Sequence of chain 1.P:
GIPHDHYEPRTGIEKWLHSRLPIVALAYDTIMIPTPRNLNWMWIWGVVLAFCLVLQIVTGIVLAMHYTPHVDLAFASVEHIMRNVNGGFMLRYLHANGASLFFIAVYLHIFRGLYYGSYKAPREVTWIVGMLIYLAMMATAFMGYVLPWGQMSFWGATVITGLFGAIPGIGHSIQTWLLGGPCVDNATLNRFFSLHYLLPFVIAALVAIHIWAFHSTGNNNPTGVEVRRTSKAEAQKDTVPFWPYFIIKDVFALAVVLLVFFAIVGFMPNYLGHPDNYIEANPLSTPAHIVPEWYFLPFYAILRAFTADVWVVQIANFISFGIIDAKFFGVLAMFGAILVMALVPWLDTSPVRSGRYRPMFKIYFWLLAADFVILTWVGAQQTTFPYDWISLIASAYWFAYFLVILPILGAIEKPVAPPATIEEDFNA

Binding-site contacts:
Ligand atom C5M contacts residue CYS151 of chain 1.O at 3.6 Å (hydrophobic).
Ligand atom C21 contacts residue LEU197 of chain 1.P at 3.6 Å (hydrophobic).
Ligand atom C4 contacts residue TYR302 of chain 1.P at 3.6 Å (hydrophobic).
Ligand atom C7M contacts residue MET154 of chain 1.P at 3.7 Å (hydrophobic).
Ligand atom C20 contacts residue MET145 of chain 1.P at 3.6 Å (hydrophobic).
Ligand atom O14 contacts residue MET140 of chain 1.P at 3.7 Å.
Ligand atom C8 contacts residue PRO294 of chain 1.P at 3.6 Å (hydrophobic).
Ligand atom C7 contacts residue GLY158 of chain 1.P at 3.6 Å.
Ligand atom C5M contacts residue TYR302 of chain 1.P at 3.6 Å (hydrophobic).
Ligand atom C7M contacts residue VAL293 of chain 1.P at 3.7 Å (hydrophobic).
Ligand atom C24 contacts residue PHE144 of chain 1.P at 3.8 Å (hydrophobic).
Ligand atom C22 contacts residue PHE301 of chain 1.P at 3.7 Å (hydrophobic).
Ligand atom O5 contacts residue HIS152 of chain 1.O at 3.7 Å.
Ligand atom O8 contacts residue PRO294 of chain 1.P at 3.6 Å.
Ligand atom C5 contacts residue VAL161 of chain 1.P at 3.7 Å (hydrophobic).
Ligand atom C25 contacts residue LEU137 of chain 1.P at 3.7 Å (hydrophobic).
Ligand atom O8 contacts residue ILE162 of chain 1.P at 3.7 Å.
Ligand atom O7 contacts residue GLU295 of chain 1.P at 3.7 Å.
Ligand atom C18 contacts residue PHE144 of chain 1.P at 3.7 Å (hydrophobic).
Ligand atom C26 contacts residue PHE166 of chain 1.P at 3.8 Å (hydrophobic).
Ligand atom C6 contacts residue GLY158 of chain 1.P at 3.7 Å.
Ligand atom C23 contacts residue MET140 of chain 1.P at 3.8 Å (hydrophobic).
Ligand atom O8 contacts residue PHE298 of chain 1.P at 3.6 Å.
Ligand atom C4 contacts residue VAL161 of chain 1.P at 3.5 Å (hydrophobic).
Ligand atom C25 contacts residue MET140 of chain 1.P at 3.6 Å (hydrophobic).
Ligand atom C4 contacts residue HIS152 of chain 1.O at 3.8 Å.
Ligand atom O4 contacts residue TYR302 of chain 1.P at 3.5 Å.
Ligand atom O7 contacts residue GLY158 of chain 1.P at 3.4 Å.
Ligand atom O4 contacts residue HIS152 of chain 1.O at 2.6 Å (h-bond).
Ligand atom C23 contacts residue ILE340 of chain 1.P at 3.5 Å (hydrophobic).
Ligand atom C21 contacts residue MET145 of chain 1.P at 3.7 Å (hydrophobic).
Ligand atom O1 contacts residue ILE162 of chain 1.P at 3.6 Å.
Ligand atom O4 contacts residue VAL161 of chain 1.P at 3.0 Å.
Ligand atom C23 contacts residue MET336 of chain 1.P at 3.7 Å (hydrophobic).
Ligand atom C4A contacts residue VAL161 of chain 1.P at 3.8 Å (hydrophobic).
Ligand atom O8 contacts residue GLU295 of chain 1.P at 2.8 Å (salt-bridge).
Ligand atom C8A contacts residue PRO294 of chain 1.P at 3.7 Å (hydrophobic).
Ligand atom O5 contacts residue VAL161 of chain 1.P at 3.2 Å.
Ligand atom C5M contacts residue HIS152 of chain 1.O at 3.7 Å.
Ligand atom O12 contacts residue MET336 of chain 1.P at 3.4 Å.

This protein binds this small molecule.
Small molecule (SMILES): C/C=C(C)/C=C/C=C[C@H](OC)[C@@H](C)[C@@H](OC)[C@@H](C)CCc1oc2c(O)c(OC)cc(OC)c2c(=O)c1C

Sequence of chain 1.O:
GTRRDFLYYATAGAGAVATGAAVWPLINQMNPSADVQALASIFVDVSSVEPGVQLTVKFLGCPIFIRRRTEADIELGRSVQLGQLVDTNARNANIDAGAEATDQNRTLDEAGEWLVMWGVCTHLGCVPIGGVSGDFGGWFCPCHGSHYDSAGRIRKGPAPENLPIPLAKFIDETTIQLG